A protein and the small-molecule ligand that binds it are described below.
Small molecule (SMILES): CC(=O)N[C@H]1[C@@H](O[C@H]2[C@H](O)[C@@H](NC(C)=O)CO[C@@H]2CO)O[C@H](CO)[C@@H](O[C@@H]2O[C@H](CO[C@H]3O[C@H](CO)[C@@H](O)[C@H](O[C@H]4O[C@H](CO)[C@@H](O)[C@H](O)[C@@H]4O)[C@@H]3O)[C@@H](O)[C@H](O[C@H]3O[C@H](CO)[C@@H](O)[C@H](O)[C@@H]3O)[C@@H]2O)[C@@H]1O

Sequence of chain 1.D:
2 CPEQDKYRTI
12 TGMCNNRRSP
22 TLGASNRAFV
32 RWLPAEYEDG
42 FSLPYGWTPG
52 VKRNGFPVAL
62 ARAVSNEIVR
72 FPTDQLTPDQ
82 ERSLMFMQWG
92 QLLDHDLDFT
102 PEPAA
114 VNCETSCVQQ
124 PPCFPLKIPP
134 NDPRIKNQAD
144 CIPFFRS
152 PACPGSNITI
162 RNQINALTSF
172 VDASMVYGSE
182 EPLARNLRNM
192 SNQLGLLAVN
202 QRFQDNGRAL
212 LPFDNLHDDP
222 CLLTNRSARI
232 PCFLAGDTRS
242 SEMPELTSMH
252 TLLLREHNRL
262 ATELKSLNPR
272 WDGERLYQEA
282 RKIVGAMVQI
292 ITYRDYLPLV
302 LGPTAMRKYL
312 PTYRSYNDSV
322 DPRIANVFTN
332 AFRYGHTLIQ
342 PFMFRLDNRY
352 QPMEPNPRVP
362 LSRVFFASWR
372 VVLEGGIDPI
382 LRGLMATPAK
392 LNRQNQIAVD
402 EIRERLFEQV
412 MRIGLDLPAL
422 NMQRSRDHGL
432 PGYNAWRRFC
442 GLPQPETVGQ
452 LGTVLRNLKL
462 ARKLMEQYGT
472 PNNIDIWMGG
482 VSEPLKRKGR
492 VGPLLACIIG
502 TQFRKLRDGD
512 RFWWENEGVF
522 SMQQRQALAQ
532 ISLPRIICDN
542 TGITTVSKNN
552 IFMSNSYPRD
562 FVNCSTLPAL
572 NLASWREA

Binding-site contacts:
Ligand atom C2 contacts residue GLN205 of chain 1.D at 3.8 Å.
Ligand atom O5 contacts residue ASN190 of chain 1.D at 2.3 Å (h-bond).
Ligand atom C6 contacts residue GLN202 of chain 1.D at 3.3 Å.
Ligand atom O7 contacts residue GLN202 of chain 1.D at 3.4 Å (h-bond).
Ligand atom C6 contacts residue GLN202 of chain 1.D at 4.2 Å.
Ligand atom C6 contacts residue GLN205 of chain 1.D at 4.3 Å.
Ligand atom N2 contacts residue GLN202 of chain 1.D at 3.4 Å (h-bond).
Ligand atom C1 contacts residue ASN190 of chain 1.D at 1.4 Å.
Ligand atom O7 contacts residue ASN190 of chain 1.D at 3.5 Å (h-bond).
Ligand atom O7 contacts residue VAL200 of chain 1.D at 2.8 Å (h-bond).
Ligand atom C5 contacts residue ASN190 of chain 1.D at 3.6 Å.
Ligand atom N2 contacts residue ASN190 of chain 1.D at 3.0 Å (h-bond).
Ligand atom C8 contacts residue ALA199 of chain 1.D at 3.9 Å (hydrophobic).
Ligand atom O3 contacts residue VAL200 of chain 1.D at 4.1 Å.
Ligand atom C7 contacts residue GLN202 of chain 1.D at 3.1 Å.
Ligand atom O7 contacts residue LEU198 of chain 1.D at 4.3 Å.
Ligand atom O5 contacts residue LEU197 of chain 1.D at 4.0 Å.
Ligand atom C7 contacts residue ALA199 of chain 1.D at 4.0 Å (hydrophobic).
Ligand atom C7 contacts residue VAL200 of chain 1.D at 3.9 Å (hydrophobic).
Ligand atom O5 contacts residue ASN193 of chain 1.D at 3.1 Å (h-bond).
Ligand atom C8 contacts residue GLN202 of chain 1.D at 3.2 Å.
Ligand atom C3 contacts residue ASN190 of chain 1.D at 3.8 Å.
Ligand atom O2 contacts residue GLN205 of chain 1.D at 3.1 Å (h-bond).
Ligand atom O6 contacts residue LEU197 of chain 1.D at 3.7 Å.
Ligand atom C1 contacts residue GLN205 of chain 1.D at 4.1 Å.
Ligand atom O7 contacts residue ALA199 of chain 1.D at 3.2 Å.
Ligand atom C1 contacts residue ASN193 of chain 1.D at 3.5 Å.
Ligand atom C4 contacts residue ASN190 of chain 1.D at 4.1 Å.
Ligand atom O4 contacts residue ARG203 of chain 1.D at 4.0 Å.
Ligand atom O6 contacts residue GLN202 of chain 1.D at 3.5 Å (h-bond).
Ligand atom C6 contacts residue ASN193 of chain 1.D at 3.9 Å.
Ligand atom C8 contacts residue VAL200 of chain 1.D at 4.0 Å (hydrophobic).
Ligand atom O6 contacts residue GLN202 of chain 1.D at 2.7 Å (h-bond).
Ligand atom C3 contacts residue GLN202 of chain 1.D at 4.1 Å.
Ligand atom O4 contacts residue GLN205 of chain 1.D at 3.4 Å (h-bond).
Ligand atom C2 contacts residue ASN190 of chain 1.D at 2.4 Å.
Ligand atom C7 contacts residue ASN190 of chain 1.D at 3.5 Å.
Ligand atom C2 contacts residue GLN202 of chain 1.D at 4.2 Å.
Ligand atom O3 contacts residue GLN202 of chain 1.D at 3.0 Å (h-bond).
Ligand atom C5 contacts residue ASN193 of chain 1.D at 3.7 Å.